Binding-site contacts:
Ligand atom OP2 contacts residue ASN568 of chain 1.C at 3.9 Å.
Ligand atom O2' contacts residue ASP464 of chain 1.D at 3.7 Å.
Ligand atom O2' contacts residue GLN513 of chain 1.C at 2.3 Å (h-bond).
Ligand atom C5' contacts residue ARG540 of chain 1.C at 3.8 Å.
Ligand atom O4' contacts residue HIS1237 of chain 1.C at 3.9 Å.
Ligand atom OP1 contacts residue LYS1073 of chain 1.C at 3.4 Å.
Ligand atom C3' contacts residue GLN688 of chain 1.C at 3.9 Å.
Ligand atom OP1 contacts residue MET681 of chain 1.C at 3.4 Å.
Ligand atom C5' contacts residue ARG687 of chain 1.C at 3.6 Å.
Ligand atom O2' contacts residue ARG425 of chain 1.D at 2.9 Å (salt-bridge).
Ligand atom C4' contacts residue ASP464 of chain 1.D at 3.5 Å.
Ligand atom O2' contacts residue MG1 of chain 1.J at 3.5 Å.
Ligand atom OP2 contacts residue GLU565 of chain 1.C at 3.6 Å.
Ligand atom C5' contacts residue ASP462 of chain 1.D at 3.9 Å.
Ligand atom C4' contacts residue GLN688 of chain 1.C at 3.8 Å.
Ligand atom P contacts residue ASN568 of chain 1.C at 3.8 Å.
Ligand atom OP1 contacts residue ASN568 of chain 1.C at 3.0 Å (h-bond).
Ligand atom C4' contacts residue MG1 of chain 1.J at 2.8 Å.
Ligand atom P contacts residue LEU533 of chain 1.C at 4.2 Å.
Ligand atom C4' contacts residue GLN510 of chain 1.C at 3.9 Å.
Ligand atom P contacts residue PRO564 of chain 1.C at 4.2 Å.
Ligand atom C2' contacts residue MG1 of chain 1.J at 3.9 Å.
Ligand atom OP1 contacts residue ILE572 of chain 1.C at 3.9 Å.
Ligand atom OP1 contacts residue ASN684 of chain 1.C at 3.8 Å.
Ligand atom C2' contacts residue GLN513 of chain 1.C at 3.7 Å.
Ligand atom O3' contacts residue MG1 of chain 1.J at 2.5 Å.
Ligand atom OP1 contacts residue LEU533 of chain 1.C at 3.4 Å.
Ligand atom OP2 contacts residue ASN568 of chain 1.C at 3.9 Å.
Ligand atom O5' contacts residue GLN510 of chain 1.C at 3.3 Å.
Ligand atom OP2 contacts residue GLU565 of chain 1.C at 4.0 Å.
Ligand atom OP1 contacts residue PRO564 of chain 1.C at 3.2 Å.
Ligand atom O4' contacts residue ASP464 of chain 1.D at 4.0 Å.
Ligand atom O4' contacts residue GLN513 of chain 1.C at 4.0 Å.
Ligand atom O4' contacts residue MG1 of chain 1.J at 4.0 Å.
Ligand atom C5' contacts residue MG1 of chain 1.J at 3.4 Å.
Ligand atom OP1 contacts residue ARG687 of chain 1.C at 4.0 Å.
Ligand atom OP2 contacts residue ARG540 of chain 1.C at 3.2 Å (salt-bridge).
Ligand atom O2' contacts residue GLN688 of chain 1.C at 3.4 Å (h-bond).
Ligand atom O3' contacts residue GLN688 of chain 1.C at 3.2 Å (h-bond).
Ligand atom C3' contacts residue MG1 of chain 1.J at 3.1 Å.

The small molecule below binds the protein below.
Small molecule (SMILES): Nc1ccn([C@@H]2O[C@H](CO)[C@@H](O[P](=O)(O)OC[C@H]3O[C@@H](n4ccc(=O)[nH]c4=O)[C@H](O)[C@@H]3O[P](=O)(O)OC[C@H]3O[C@@H](n4ccc(N)nc4=O)[C@H](O)[C@@H]3O[P](=O)(O)OC[C@H]3O[C@@H](n4cnc5c(=O)nc(N)[nH]c54)[C@H](O)[C@@H]3O[P](=O)(O)OC[C@H]3O[C@@H](n4cnc5c(N)ncnc54)[C@H](O)[C@@H]3O)[C@H]2O)c(=O)n1

Sequence of chain 1.C:
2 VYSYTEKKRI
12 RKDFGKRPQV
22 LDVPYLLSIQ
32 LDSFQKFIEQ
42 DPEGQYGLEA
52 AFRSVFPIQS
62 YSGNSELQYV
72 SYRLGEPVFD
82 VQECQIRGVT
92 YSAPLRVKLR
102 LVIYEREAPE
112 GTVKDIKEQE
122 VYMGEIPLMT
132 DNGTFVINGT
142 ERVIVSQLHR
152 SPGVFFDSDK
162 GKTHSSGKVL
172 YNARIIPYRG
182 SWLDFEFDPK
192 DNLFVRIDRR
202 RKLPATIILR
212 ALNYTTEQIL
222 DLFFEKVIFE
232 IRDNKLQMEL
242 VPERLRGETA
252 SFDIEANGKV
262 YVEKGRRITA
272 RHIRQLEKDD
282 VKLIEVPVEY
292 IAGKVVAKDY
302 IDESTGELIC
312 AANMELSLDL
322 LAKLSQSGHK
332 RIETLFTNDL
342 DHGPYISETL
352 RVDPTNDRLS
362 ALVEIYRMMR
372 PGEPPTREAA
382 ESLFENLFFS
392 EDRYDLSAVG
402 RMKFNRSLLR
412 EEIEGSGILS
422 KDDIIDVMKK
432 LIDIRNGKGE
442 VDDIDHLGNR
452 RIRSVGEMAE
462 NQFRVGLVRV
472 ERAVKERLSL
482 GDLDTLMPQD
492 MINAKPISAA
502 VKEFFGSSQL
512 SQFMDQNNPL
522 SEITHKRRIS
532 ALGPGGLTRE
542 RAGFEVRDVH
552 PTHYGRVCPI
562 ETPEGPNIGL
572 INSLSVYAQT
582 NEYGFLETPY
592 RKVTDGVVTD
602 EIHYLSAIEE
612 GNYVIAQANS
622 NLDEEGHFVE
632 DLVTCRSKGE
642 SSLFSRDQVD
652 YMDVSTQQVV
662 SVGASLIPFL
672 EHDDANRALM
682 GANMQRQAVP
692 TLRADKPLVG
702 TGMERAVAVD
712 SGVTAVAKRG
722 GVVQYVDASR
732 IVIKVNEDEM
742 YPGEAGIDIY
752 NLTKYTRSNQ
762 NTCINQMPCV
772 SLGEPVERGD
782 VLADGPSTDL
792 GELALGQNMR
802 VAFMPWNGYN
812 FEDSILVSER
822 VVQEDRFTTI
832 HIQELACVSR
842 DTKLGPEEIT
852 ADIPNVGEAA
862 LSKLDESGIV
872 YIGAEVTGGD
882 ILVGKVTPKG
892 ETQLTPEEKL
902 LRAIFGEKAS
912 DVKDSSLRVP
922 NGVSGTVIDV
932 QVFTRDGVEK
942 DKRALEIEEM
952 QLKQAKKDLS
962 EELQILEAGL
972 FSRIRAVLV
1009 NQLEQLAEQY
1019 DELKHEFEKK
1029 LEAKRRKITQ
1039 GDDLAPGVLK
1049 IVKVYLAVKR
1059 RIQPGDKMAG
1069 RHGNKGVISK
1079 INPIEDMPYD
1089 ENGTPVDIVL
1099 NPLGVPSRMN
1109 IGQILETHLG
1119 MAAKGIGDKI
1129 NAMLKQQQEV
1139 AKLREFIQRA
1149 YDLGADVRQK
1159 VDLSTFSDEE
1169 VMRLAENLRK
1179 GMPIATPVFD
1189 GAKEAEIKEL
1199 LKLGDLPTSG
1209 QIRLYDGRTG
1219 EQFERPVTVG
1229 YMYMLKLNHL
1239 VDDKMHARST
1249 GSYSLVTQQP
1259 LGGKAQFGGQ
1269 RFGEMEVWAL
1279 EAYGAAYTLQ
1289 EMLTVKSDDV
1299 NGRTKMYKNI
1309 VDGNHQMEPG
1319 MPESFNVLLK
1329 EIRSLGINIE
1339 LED

Sequence of chain 1.D:
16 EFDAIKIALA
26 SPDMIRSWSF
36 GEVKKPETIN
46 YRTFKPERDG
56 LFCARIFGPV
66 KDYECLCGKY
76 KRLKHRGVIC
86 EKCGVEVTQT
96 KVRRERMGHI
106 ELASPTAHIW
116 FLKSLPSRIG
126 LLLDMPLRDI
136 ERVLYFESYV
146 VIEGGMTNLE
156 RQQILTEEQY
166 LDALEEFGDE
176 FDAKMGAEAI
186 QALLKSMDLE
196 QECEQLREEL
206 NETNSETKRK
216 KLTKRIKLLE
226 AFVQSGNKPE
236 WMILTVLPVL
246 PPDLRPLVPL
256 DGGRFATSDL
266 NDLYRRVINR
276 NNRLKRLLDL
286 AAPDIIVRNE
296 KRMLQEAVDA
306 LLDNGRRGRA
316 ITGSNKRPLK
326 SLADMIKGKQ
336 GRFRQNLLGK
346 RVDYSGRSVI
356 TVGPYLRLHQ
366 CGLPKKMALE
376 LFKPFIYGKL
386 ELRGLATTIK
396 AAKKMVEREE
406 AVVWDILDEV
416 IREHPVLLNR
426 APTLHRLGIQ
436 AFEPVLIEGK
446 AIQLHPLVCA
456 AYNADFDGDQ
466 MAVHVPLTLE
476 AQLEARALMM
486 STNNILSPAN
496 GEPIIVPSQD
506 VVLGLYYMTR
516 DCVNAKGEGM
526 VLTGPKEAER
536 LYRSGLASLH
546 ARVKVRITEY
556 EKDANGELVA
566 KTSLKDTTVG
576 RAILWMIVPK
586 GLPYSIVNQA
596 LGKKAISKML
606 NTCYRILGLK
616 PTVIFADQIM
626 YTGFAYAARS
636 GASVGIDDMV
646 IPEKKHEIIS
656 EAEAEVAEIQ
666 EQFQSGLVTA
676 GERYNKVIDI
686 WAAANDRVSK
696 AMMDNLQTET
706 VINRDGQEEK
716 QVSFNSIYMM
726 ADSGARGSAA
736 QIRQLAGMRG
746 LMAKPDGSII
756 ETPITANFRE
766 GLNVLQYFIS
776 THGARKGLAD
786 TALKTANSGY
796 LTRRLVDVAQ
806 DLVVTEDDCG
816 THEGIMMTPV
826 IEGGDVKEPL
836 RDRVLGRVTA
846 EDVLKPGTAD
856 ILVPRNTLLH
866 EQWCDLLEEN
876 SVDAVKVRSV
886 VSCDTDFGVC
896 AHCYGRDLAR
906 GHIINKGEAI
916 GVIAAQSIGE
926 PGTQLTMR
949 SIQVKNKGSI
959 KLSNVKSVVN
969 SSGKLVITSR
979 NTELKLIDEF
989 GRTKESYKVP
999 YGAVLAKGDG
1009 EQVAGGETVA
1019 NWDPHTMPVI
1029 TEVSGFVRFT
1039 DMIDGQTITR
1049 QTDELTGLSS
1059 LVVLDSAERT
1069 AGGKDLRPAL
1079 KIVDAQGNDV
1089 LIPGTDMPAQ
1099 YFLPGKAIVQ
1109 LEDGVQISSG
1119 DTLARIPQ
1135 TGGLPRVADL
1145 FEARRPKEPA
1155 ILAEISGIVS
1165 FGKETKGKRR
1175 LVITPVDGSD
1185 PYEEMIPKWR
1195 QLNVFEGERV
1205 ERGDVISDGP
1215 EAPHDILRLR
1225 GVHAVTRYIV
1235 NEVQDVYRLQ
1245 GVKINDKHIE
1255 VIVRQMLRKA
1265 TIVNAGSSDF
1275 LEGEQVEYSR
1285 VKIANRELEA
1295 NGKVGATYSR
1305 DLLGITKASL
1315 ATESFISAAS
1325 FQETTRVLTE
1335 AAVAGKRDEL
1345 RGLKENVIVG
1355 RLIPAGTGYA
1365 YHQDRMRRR